Sequence of chain 1.J:
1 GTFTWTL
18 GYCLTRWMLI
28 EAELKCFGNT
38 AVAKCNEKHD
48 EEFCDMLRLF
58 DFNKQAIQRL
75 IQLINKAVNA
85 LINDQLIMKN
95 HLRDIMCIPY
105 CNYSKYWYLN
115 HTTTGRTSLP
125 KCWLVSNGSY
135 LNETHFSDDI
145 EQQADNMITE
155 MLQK

Binding-site contacts:
Ligand atom C5 contacts residue ASN136 of chain 1.J at 3.7 Å.
Ligand atom C7 contacts residue ASN136 of chain 1.J at 3.5 Å.
Ligand atom C4 contacts residue ASN136 of chain 1.J at 4.2 Å.
Ligand atom C2 contacts residue ASN136 of chain 1.J at 2.5 Å.
Ligand atom N2 contacts residue ASN136 of chain 1.J at 2.9 Å (h-bond).
Ligand atom O6 contacts residue ASN136 of chain 1.J at 4.3 Å.
Ligand atom C6 contacts residue ASN136 of chain 1.J at 4.5 Å.
Ligand atom O5 contacts residue ASN136 of chain 1.J at 2.4 Å (h-bond).
Ligand atom C1 contacts residue ASN136 of chain 1.J at 1.4 Å.
Ligand atom O7 contacts residue ASN136 of chain 1.J at 3.7 Å.
Ligand atom C3 contacts residue ASN136 of chain 1.J at 3.8 Å.

This protein binds this small molecule.
Small molecule (SMILES): CC(=O)N[C@@H]1[C@@H](O)[C@H](O)[C@@H](CO)O[C@H]1O